Sequence of chain 1.A:
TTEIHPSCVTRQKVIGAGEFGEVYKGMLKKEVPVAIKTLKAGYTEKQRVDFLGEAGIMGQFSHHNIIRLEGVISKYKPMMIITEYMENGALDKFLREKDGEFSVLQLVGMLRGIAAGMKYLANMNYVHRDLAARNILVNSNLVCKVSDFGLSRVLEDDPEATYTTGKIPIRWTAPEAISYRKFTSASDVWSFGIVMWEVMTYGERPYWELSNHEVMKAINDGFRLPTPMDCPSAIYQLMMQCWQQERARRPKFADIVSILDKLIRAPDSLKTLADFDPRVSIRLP

A small-molecule ligand and the protein it binds are described below.
Small molecule (SMILES): Cc1cccc(Cl)c1NC(=O)c1cnc(Nc2cc(N3CCOCC3)cc(N3CCOCC3)c2)s1

Binding-site contacts:
Ligand atom CAT contacts residue ILE25 of chain 1.A at 3.1 Å (hydrophobic).
Ligand atom CBG contacts residue ILE96 of chain 1.A at 3.5 Å (hydrophobic).
Ligand atom CAU contacts residue ILE25 of chain 1.A at 3.8 Å (hydrophobic).
Ligand atom CBI contacts residue ILE96 of chain 1.A at 3.6 Å (hydrophobic).
Ligand atom CAJ contacts residue GLY104 of chain 1.A at 3.6 Å.
Ligand atom CBG contacts residue LYS52 of chain 1.A at 3.6 Å.
Ligand atom CAR contacts residue GLY104 of chain 1.A at 3.8 Å.
Ligand atom CAM contacts residue TYR100 of chain 1.A at 3.8 Å (hydrophobic).
Ligand atom CAF contacts residue MET101 of chain 1.A at 3.8 Å (hydrophobic).
Ligand atom NAG contacts residue TYR100 of chain 1.A at 3.8 Å.
Ligand atom CAD contacts residue GLU99 of chain 1.A at 3.5 Å.
Ligand atom CAC contacts residue ALA50 of chain 1.A at 3.5 Å (hydrophobic).
Ligand atom CBE contacts residue MET73 of chain 1.A at 3.8 Å (hydrophobic).
Ligand atom CAM contacts residue GLU102 of chain 1.A at 3.4 Å.
Ligand atom CBI contacts residue THR98 of chain 1.A at 3.6 Å.
Ligand atom CAL contacts residue TYR100 of chain 1.A at 3.7 Å (hydrophobic).
Ligand atom CAI contacts residue MET101 of chain 1.A at 3.4 Å (hydrophobic).
Ligand atom CBH contacts residue THR98 of chain 1.A at 3.5 Å.
Ligand atom CAB contacts residue ALA50 of chain 1.A at 3.8 Å (hydrophobic).
Ligand atom CAI contacts residue GLY104 of chain 1.A at 3.5 Å.
Ligand atom CAH contacts residue MET101 of chain 1.A at 3.5 Å (hydrophobic).
Ligand atom CAY contacts residue GLY104 of chain 1.A at 3.8 Å.
Ligand atom CAH contacts residue ILE25 of chain 1.A at 3.8 Å (hydrophobic).
Ligand atom CBI contacts residue LYS52 of chain 1.A at 3.7 Å.
Ligand atom CBF contacts residue LYS52 of chain 1.A at 3.5 Å.
Ligand atom CBB contacts residue THR98 of chain 1.A at 3.5 Å.
Ligand atom CAC contacts residue LEU152 of chain 1.A at 3.6 Å (hydrophobic).
Ligand atom CAH contacts residue GLY104 of chain 1.A at 3.6 Å.
Ligand atom CLB contacts residue SER162 of chain 1.A at 2.7 Å.
Ligand atom CAQ contacts residue GLY104 of chain 1.A at 3.7 Å.
Ligand atom CAL contacts residue GLU102 of chain 1.A at 3.2 Å.
Ligand atom NAG contacts residue MET101 of chain 1.A at 2.9 Å (h-bond).
Ligand atom CAD contacts residue ALA50 of chain 1.A at 3.3 Å (hydrophobic).
Ligand atom CBE contacts residue GLU69 of chain 1.A at 3.4 Å.
Ligand atom CAD contacts residue LEU152 of chain 1.A at 3.6 Å (hydrophobic).
Ligand atom NAE contacts residue MET101 of chain 1.A at 3.0 Å (h-bond).
Ligand atom CBI contacts residue ALA50 of chain 1.A at 3.6 Å (hydrophobic).
Ligand atom CBF contacts residue GLU69 of chain 1.A at 3.6 Å.
Ligand atom NBA contacts residue ALA50 of chain 1.A at 3.8 Å.
Ligand atom NBA contacts residue THR98 of chain 1.A at 2.9 Å (h-bond).